Sequence of chain 7.A:
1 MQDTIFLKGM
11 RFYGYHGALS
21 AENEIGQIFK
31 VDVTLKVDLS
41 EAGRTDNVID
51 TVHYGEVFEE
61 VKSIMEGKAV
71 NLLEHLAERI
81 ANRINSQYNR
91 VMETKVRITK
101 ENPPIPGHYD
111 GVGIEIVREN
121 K

Binding-site contacts:
Ligand atom O24 contacts residue LYS100 of chain 6.A at 2.9 Å (salt-bridge).
Ligand atom O21 contacts residue LYS100 of chain 6.A at 3.4 Å (salt-bridge).
Ligand atom O11 contacts residue LEU73 of chain 6.A at 2.9 Å (h-bond).
Ligand atom C1 contacts residue GLU74 of chain 6.A at 3.5 Å.
Ligand atom C28 contacts residue PRO104 of chain 6.A at 3.8 Å (hydrophobic).
Ligand atom N4 contacts residue VAL52 of chain 7.A at 3.3 Å (h-bond).
Ligand atom C8 contacts residue TYR54 of chain 7.A at 3.5 Å (hydrophobic).
Ligand atom N13 contacts residue VAL52 of chain 7.A at 2.9 Å (h-bond).
Ligand atom C10 contacts residue TYR54 of chain 7.A at 3.3 Å (hydrophobic).
Ligand atom O21 contacts residue GLY17 of chain 6.A at 3.6 Å.
Ligand atom N4 contacts residue TYR54 of chain 7.A at 3.0 Å (h-bond).
Ligand atom C28 contacts residue GLU22 of chain 6.A at 3.3 Å.
Ligand atom O24 contacts residue GLU22 of chain 6.A at 2.5 Å (salt-bridge).
Ligand atom O24 contacts residue PRO103 of chain 6.A at 3.8 Å.
Ligand atom C28 contacts residue TYR54 of chain 7.A at 3.1 Å (hydrophobic).
Ligand atom O11 contacts residue LEU72 of chain 6.A at 3.3 Å.
Ligand atom C7 contacts residue HIS53 of chain 7.A at 3.3 Å.
Ligand atom O11 contacts residue GLU74 of chain 6.A at 3.6 Å (salt-bridge).
Ligand atom O24 contacts residue TYR54 of chain 7.A at 2.6 Å (h-bond).
Ligand atom C3 contacts residue VAL52 of chain 7.A at 3.6 Å (hydrophobic).
Ligand atom C1 contacts residue TYR54 of chain 7.A at 3.5 Å (hydrophobic).
Ligand atom N13 contacts residue GLU74 of chain 6.A at 2.5 Å (salt-bridge).
Ligand atom N13 contacts residue THR51 of chain 7.A at 3.5 Å (h-bond).
Ligand atom C3 contacts residue GLU74 of chain 6.A at 3.2 Å.
Ligand atom C16 contacts residue ALA18 of chain 6.A at 3.4 Å (hydrophobic).
Ligand atom N2 contacts residue TYR54 of chain 7.A at 3.7 Å.
Ligand atom N6 contacts residue HIS53 of chain 7.A at 3.6 Å.
Ligand atom N9 contacts residue TYR54 of chain 7.A at 3.3 Å (h-bond).
Ligand atom C3 contacts residue TYR54 of chain 7.A at 3.4 Å (hydrophobic).
Ligand atom N13 contacts residue ILE5 of chain 7.A at 3.4 Å.
Ligand atom C7 contacts residue TYR54 of chain 7.A at 3.5 Å (hydrophobic).
Ligand atom N4 contacts residue HIS53 of chain 7.A at 3.7 Å.
Ligand atom C26 contacts residue GLU22 of chain 6.A at 3.2 Å.
Ligand atom O21 contacts residue GLU22 of chain 6.A at 3.0 Å (salt-bridge).
Ligand atom C16 contacts residue GLU22 of chain 6.A at 3.7 Å.
Ligand atom O21 contacts residue ALA18 of chain 6.A at 2.9 Å (h-bond).
Ligand atom N2 contacts residue GLU74 of chain 6.A at 2.7 Å (salt-bridge).
Ligand atom C5 contacts residue TYR54 of chain 7.A at 3.4 Å (hydrophobic).
Ligand atom N6 contacts residue TYR54 of chain 7.A at 3.3 Å (h-bond).
Ligand atom O24 contacts residue PRO104 of chain 6.A at 3.7 Å.

Sequence of chain 6.A:
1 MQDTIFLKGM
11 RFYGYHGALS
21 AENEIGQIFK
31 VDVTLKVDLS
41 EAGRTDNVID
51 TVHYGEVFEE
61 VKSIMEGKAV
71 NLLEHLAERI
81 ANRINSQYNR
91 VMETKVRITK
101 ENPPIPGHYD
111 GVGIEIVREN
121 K

This small molecule binds to this protein.
Small molecule (SMILES): Nc1nc2ncc([C@H](O)[C@@H](O)CO)nc2c(=O)[nH]1